Sequence of chain 1.B:
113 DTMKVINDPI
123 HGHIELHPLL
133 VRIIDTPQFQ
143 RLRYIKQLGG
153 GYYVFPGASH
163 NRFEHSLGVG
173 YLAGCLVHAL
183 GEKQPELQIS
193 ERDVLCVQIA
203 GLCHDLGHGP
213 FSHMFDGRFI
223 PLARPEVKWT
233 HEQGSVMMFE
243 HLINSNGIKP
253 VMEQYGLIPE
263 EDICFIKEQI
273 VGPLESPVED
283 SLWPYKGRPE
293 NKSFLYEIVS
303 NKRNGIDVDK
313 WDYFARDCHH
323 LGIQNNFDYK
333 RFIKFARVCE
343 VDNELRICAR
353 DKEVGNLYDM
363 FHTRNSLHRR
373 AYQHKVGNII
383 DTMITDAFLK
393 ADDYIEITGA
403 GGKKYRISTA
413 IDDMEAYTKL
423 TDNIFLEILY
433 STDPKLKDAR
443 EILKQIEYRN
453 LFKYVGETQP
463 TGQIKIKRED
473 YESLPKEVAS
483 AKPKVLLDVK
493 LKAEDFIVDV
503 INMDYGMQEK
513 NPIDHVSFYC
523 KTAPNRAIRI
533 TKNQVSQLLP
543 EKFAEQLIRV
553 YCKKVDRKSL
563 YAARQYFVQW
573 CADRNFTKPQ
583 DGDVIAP

This protein binds this small molecule.
Small molecule (SMILES): Nc1ncnc2c1ncn2[C@H]1C[C@H](O)[C@@H](CO[P](=O)(O)N[P](=O)(O)OP(=O)(O)O)O1

Sequence of chain 1.A:
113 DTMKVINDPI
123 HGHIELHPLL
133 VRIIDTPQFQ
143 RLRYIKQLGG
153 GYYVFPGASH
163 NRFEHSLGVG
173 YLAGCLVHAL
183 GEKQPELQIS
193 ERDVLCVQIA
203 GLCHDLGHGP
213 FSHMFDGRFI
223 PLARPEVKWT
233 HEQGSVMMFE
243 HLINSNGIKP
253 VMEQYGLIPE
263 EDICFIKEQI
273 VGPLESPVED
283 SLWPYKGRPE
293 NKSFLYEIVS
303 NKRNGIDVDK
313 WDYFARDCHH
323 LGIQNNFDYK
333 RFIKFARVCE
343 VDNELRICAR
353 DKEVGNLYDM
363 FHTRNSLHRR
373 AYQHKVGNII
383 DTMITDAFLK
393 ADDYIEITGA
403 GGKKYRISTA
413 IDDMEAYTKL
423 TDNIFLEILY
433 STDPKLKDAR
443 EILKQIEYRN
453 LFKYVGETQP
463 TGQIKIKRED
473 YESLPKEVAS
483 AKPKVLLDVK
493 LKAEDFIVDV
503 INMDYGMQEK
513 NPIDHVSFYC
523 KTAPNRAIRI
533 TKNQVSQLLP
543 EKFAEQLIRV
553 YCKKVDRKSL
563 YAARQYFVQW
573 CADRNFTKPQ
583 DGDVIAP

Sequence of chain 1.D:
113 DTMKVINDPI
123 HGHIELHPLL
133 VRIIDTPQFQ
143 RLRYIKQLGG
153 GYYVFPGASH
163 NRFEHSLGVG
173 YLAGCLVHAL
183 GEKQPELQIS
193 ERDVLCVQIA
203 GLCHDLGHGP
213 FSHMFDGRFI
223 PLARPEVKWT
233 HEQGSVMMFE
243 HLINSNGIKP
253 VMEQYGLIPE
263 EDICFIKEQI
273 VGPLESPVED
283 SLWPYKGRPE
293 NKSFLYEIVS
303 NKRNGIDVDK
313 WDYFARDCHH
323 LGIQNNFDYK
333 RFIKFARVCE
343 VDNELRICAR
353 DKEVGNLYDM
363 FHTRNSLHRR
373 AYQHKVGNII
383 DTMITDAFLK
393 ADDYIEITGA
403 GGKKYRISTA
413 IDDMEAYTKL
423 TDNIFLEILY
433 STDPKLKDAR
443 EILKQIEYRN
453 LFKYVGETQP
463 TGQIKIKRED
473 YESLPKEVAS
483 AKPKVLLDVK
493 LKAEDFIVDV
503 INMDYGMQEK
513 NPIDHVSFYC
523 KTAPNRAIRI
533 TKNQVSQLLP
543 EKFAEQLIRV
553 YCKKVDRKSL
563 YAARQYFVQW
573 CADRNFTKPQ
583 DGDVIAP

Binding-site contacts:
Ligand atom O3B contacts residue LYS354 of chain 1.D at 3.0 Å (salt-bridge).
Ligand atom O2G contacts residue LYS523 of chain 1.D at 3.3 Å (salt-bridge).
Ligand atom C5' contacts residue VAL117 of chain 1.A at 3.4 Å (hydrophobic).
Ligand atom N3 contacts residue ASN119 of chain 1.A at 3.4 Å (h-bond).
Ligand atom O4' contacts residue ASN119 of chain 1.A at 3.5 Å.
Ligand atom C1' contacts residue PHE157 of chain 1.B at 3.5 Å (hydrophobic).
Ligand atom PG contacts residue LYS523 of chain 1.D at 3.7 Å.
Ligand atom O2G contacts residue ARG352 of chain 1.D at 3.4 Å (salt-bridge).
Ligand atom O3' contacts residue VAL156 of chain 1.B at 3.0 Å (h-bond).
Ligand atom C3' contacts residue GTP1 of chain 1.L at 3.8 Å.
Ligand atom C3' contacts residue VAL156 of chain 1.B at 3.6 Å (hydrophobic).
Ligand atom O1G contacts residue GTP1 of chain 1.L at 2.7 Å (h-bond).
Ligand atom O1A contacts residue ARG333 of chain 1.D at 3.2 Å (salt-bridge).
Ligand atom C6 contacts residue ARG333 of chain 1.D at 3.7 Å.
Ligand atom PB contacts residue GTP1 of chain 1.L at 3.7 Å.
Ligand atom N7 contacts residue ARG333 of chain 1.D at 3.5 Å (salt-bridge).
Ligand atom O2A contacts residue LYS354 of chain 1.D at 2.5 Å (salt-bridge).
Ligand atom N3A contacts residue HIS376 of chain 1.B at 3.5 Å (h-bond).
Ligand atom C2' contacts residue PHE157 of chain 1.B at 3.6 Å (hydrophobic).
Ligand atom O3G contacts residue LYS354 of chain 1.D at 3.6 Å.
Ligand atom PB contacts residue MG1 of chain 1.I at 3.4 Å.
Ligand atom PA contacts residue LYS354 of chain 1.D at 3.6 Å.
Ligand atom N6 contacts residue ASN358 of chain 1.D at 3.6 Å (h-bond).
Ligand atom C5 contacts residue ARG333 of chain 1.D at 3.6 Å.
Ligand atom O4' contacts residue ARG333 of chain 1.D at 3.5 Å (salt-bridge).
Ligand atom O2B contacts residue GTP1 of chain 1.L at 2.4 Å (h-bond).
Ligand atom O2B contacts residue MG1 of chain 1.I at 3.0 Å.
Ligand atom C4 contacts residue ARG333 of chain 1.D at 3.6 Å.
Ligand atom C4' contacts residue GTP1 of chain 1.L at 3.7 Å.
Ligand atom O1G contacts residue MG1 of chain 1.I at 2.0 Å.
Ligand atom PG contacts residue MG1 of chain 1.I at 3.4 Å.
Ligand atom O1B contacts residue GTP1 of chain 1.L at 2.6 Å (h-bond).
Ligand atom O1B contacts residue MG1 of chain 1.I at 3.1 Å.
Ligand atom O3G contacts residue ARG352 of chain 1.D at 3.2 Å (salt-bridge).
Ligand atom O1G contacts residue LYS523 of chain 1.D at 3.3 Å (salt-bridge).
Ligand atom C4' contacts residue ASN119 of chain 1.A at 3.7 Å.
Ligand atom O3' contacts residue ASN119 of chain 1.A at 3.3 Å (h-bond).
Ligand atom N9 contacts residue PHE157 of chain 1.B at 3.7 Å.
Ligand atom N6 contacts residue ARG372 of chain 1.B at 3.6 Å.
Ligand atom C5' contacts residue GTP1 of chain 1.L at 3.5 Å.